Sequence of chain 1.B:
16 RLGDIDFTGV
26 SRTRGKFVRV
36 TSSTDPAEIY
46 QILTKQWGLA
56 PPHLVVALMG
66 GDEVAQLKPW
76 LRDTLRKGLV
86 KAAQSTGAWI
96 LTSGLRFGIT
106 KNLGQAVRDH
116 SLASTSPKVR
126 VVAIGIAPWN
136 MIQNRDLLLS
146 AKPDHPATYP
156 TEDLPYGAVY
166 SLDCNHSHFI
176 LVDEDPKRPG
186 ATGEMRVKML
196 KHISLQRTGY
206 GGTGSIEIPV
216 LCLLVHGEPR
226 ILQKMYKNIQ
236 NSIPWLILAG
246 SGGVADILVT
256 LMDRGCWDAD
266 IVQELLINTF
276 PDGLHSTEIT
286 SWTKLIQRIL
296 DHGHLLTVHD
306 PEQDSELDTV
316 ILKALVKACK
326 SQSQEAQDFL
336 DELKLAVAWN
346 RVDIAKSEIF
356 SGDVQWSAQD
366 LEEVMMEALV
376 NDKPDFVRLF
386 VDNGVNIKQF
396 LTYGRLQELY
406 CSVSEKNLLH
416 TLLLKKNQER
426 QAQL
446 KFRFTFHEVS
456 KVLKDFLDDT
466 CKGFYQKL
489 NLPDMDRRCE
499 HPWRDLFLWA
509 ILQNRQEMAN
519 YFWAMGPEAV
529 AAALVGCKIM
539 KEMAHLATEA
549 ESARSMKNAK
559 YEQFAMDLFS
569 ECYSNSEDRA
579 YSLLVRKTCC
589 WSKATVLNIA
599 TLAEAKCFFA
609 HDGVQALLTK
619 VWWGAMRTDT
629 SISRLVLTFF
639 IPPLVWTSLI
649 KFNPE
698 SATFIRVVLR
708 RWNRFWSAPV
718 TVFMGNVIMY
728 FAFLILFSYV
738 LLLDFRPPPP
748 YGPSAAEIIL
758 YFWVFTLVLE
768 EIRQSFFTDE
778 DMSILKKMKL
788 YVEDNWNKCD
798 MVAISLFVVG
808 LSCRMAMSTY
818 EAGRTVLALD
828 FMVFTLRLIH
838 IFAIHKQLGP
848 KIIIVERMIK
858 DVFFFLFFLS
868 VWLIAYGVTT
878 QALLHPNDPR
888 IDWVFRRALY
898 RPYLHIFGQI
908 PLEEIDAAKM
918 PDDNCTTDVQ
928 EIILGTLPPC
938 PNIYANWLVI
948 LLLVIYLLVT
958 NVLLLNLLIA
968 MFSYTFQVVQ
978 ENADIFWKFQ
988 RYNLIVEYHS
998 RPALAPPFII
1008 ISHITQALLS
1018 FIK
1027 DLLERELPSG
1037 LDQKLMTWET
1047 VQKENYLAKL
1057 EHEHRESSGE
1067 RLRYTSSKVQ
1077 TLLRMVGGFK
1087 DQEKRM

Binding-site contacts:
Ligand atom O8 contacts residue MET917 of chain 1.B at 2.0 Å (h-bond).
Ligand atom O5 contacts residue ALA914 of chain 1.B at 4.0 Å.
Ligand atom C36 contacts residue ALA914 of chain 1.B at 3.4 Å (hydrophobic).
Ligand atom O10 contacts residue ALA915 of chain 1.B at 2.7 Å (h-bond).
Ligand atom C39 contacts residue ALA915 of chain 1.B at 4.1 Å (hydrophobic).
Ligand atom C11 contacts residue ASP889 of chain 1.C at 3.8 Å.
Ligand atom C16 contacts residue TRP944 of chain 1.B at 3.3 Å (hydrophobic).
Ligand atom O12 contacts residue TRP890 of chain 1.C at 3.1 Å (h-bond).
Ligand atom C42 contacts residue MET917 of chain 1.B at 3.2 Å (hydrophobic).
Ligand atom O3 contacts residue ASP889 of chain 1.C at 3.5 Å (salt-bridge).
Ligand atom O13 contacts residue TRP890 of chain 1.C at 3.2 Å (h-bond).
Ligand atom C26 contacts residue YUV1 of chain 1.L at 3.8 Å.
Ligand atom O5 contacts residue ILE940 of chain 1.B at 4.0 Å.
Ligand atom C23 contacts residue VAL951 of chain 1.B at 4.0 Å (hydrophobic).
Ligand atom C42 contacts residue ALA915 of chain 1.B at 3.6 Å (hydrophobic).
Ligand atom C15 contacts residue TRP944 of chain 1.B at 3.4 Å (hydrophobic).
Ligand atom C32 contacts residue ASP889 of chain 1.C at 3.8 Å.
Ligand atom C27 contacts residue ASP889 of chain 1.C at 3.6 Å.
Ligand atom C33 contacts residue TRP890 of chain 1.C at 4.0 Å (hydrophobic).
Ligand atom C27 contacts residue YUV1 of chain 1.L at 3.6 Å.
Ligand atom O8 contacts residue ALA914 of chain 1.B at 3.7 Å.
Ligand atom C13 contacts residue ARG893 of chain 1.C at 3.9 Å.
Ligand atom C7 contacts residue LEU896 of chain 1.C at 4.0 Å (hydrophobic).
Ligand atom C5 contacts residue YUV1 of chain 1.L at 3.7 Å.
Ligand atom C10 contacts residue PHE892 of chain 1.C at 3.9 Å (hydrophobic).
Ligand atom C18 contacts residue ILE947 of chain 1.B at 3.7 Å (hydrophobic).
Ligand atom C26 contacts residue LEU948 of chain 1.B at 3.5 Å (hydrophobic).
Ligand atom C12 contacts residue YUV1 of chain 1.L at 4.0 Å.
Ligand atom O13 contacts residue ASP889 of chain 1.C at 2.8 Å (salt-bridge).
Ligand atom C32 contacts residue TRP890 of chain 1.C at 3.6 Å (hydrophobic).
Ligand atom C11 contacts residue YUV1 of chain 1.L at 3.9 Å.
Ligand atom C contacts residue LEU870 of chain 1.C at 3.7 Å (hydrophobic).
Ligand atom C14 contacts residue YUV1 of chain 1.L at 3.6 Å.
Ligand atom O contacts residue YUV1 of chain 1.L at 3.1 Å.
Ligand atom O1 contacts residue LEU896 of chain 1.C at 3.8 Å.
Ligand atom C6 contacts residue YUV1 of chain 1.L at 4.0 Å.
Ligand atom C42 contacts residue ALA914 of chain 1.B at 3.2 Å (hydrophobic).
Ligand atom C11 contacts residue ARG893 of chain 1.C at 3.8 Å.
Ligand atom C3 contacts residue VAL951 of chain 1.B at 4.0 Å (hydrophobic).
Ligand atom C2 contacts residue TYR900 of chain 1.C at 3.7 Å (hydrophobic).

Sequence of chain 1.C:
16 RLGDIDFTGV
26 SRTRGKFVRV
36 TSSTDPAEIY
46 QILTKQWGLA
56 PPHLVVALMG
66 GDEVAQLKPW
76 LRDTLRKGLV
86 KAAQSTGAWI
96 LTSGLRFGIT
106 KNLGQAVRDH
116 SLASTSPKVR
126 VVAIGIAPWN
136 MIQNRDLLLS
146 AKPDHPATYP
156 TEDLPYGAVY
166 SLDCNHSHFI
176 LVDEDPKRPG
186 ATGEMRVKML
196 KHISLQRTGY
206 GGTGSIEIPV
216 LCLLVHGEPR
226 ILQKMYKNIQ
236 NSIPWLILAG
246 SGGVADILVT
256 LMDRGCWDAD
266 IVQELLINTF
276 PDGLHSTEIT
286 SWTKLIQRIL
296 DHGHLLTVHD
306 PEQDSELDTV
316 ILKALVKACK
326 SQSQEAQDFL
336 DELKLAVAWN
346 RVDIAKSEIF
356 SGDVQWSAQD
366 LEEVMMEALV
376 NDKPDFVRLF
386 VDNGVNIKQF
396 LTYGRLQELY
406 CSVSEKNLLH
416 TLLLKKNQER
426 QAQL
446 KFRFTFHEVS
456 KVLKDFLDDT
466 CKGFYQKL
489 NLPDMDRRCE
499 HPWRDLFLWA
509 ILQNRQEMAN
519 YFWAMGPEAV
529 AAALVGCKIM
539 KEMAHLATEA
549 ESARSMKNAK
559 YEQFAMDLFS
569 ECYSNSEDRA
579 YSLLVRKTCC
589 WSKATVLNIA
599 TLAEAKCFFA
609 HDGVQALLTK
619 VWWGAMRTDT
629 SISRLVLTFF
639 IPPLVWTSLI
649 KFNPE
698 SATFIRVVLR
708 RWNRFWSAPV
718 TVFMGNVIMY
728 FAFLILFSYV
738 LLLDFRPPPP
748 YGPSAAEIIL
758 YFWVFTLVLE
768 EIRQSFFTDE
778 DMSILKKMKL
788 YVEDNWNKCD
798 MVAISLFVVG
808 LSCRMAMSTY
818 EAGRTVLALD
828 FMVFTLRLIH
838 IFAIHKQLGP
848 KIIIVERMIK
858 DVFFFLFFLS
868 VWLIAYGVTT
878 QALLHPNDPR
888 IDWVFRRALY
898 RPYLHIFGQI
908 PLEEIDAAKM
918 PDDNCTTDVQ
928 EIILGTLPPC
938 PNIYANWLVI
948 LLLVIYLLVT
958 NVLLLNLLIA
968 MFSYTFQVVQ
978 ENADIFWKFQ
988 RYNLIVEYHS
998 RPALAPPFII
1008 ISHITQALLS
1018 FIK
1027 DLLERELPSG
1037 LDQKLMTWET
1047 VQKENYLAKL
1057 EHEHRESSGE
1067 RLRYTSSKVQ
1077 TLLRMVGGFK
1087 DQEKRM

The protein below binds the small molecule below.
Small molecule (SMILES): C[C@@H]1CC[C@@]2(OC1)O[C@H]1C[C@H]3[C@@H]4CC=C5C[C@@H](OCC[C@H](CO)CO[C@@H]6O[C@H](CO)[C@@H](O[C@H]7O[C@H](CO)[C@@H](O)[C@H](O)[C@H]7O)[C@H](O)[C@H]6O)CC[C@]5(C)[C@H]4CC[C@]3(C)[C@H]1[C@@H]2C